The small molecule below binds the protein below.
Small molecule (SMILES): CC(=O)N[C@@H]1[C@@H](O)[C@H](O)[C@@H](CO)O[C@H]1O

Sequence of chain 3.B:
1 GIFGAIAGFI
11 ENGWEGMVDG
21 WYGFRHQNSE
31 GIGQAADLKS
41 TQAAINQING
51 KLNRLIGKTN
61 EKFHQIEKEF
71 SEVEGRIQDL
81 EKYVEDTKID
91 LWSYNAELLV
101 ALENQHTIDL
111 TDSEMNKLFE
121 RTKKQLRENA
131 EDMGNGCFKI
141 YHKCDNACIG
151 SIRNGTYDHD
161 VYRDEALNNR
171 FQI

Binding-site contacts:
Ligand atom C3 contacts residue ASN154 of chain 3.B at 3.8 Å.
Ligand atom C2 contacts residue ASN154 of chain 3.B at 2.4 Å.
Ligand atom C8 contacts residue ASN154 of chain 3.B at 4.2 Å.
Ligand atom N2 contacts residue THR156 of chain 3.B at 3.8 Å.
Ligand atom N2 contacts residue ASN154 of chain 3.B at 2.9 Å (h-bond).
Ligand atom O5 contacts residue ASN154 of chain 3.B at 2.4 Å (h-bond).
Ligand atom C7 contacts residue ASN154 of chain 3.B at 3.8 Å.
Ligand atom O6 contacts residue SER151 of chain 3.B at 4.3 Å.
Ligand atom C1 contacts residue THR156 of chain 3.B at 4.0 Å.
Ligand atom O7 contacts residue THR156 of chain 3.B at 4.3 Å.
Ligand atom C4 contacts residue ASN154 of chain 3.B at 4.2 Å.
Ligand atom O5 contacts residue GLY150 of chain 3.B at 4.4 Å.
Ligand atom O6 contacts residue ALA147 of chain 3.B at 4.0 Å.
Ligand atom C1 contacts residue ASN154 of chain 3.B at 1.4 Å.
Ligand atom O6 contacts residue GLY150 of chain 3.B at 4.1 Å.
Ligand atom C5 contacts residue ASN154 of chain 3.B at 3.7 Å.